Sequence of chain 2.B:
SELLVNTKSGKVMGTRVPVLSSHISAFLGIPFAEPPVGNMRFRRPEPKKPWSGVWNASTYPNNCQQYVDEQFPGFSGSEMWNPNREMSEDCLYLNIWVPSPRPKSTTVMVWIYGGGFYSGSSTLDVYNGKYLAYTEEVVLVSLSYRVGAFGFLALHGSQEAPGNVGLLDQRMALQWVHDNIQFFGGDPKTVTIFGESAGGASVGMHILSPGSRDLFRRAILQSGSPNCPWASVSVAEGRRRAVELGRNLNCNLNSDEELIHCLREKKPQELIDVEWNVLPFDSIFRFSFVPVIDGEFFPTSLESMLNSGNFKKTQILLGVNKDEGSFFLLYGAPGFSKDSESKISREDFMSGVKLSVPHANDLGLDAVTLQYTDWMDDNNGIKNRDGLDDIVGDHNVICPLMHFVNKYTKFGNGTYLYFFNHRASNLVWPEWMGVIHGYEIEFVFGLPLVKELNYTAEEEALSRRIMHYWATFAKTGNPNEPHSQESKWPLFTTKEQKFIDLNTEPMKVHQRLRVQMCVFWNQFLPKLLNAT

This protein binds this small molecule.
Small molecule (SMILES): COc1cc(CNC(=O)Cc2ccc(CNc3c4c(nc5cc(Cl)ccc35)C[C@H]3CC(C)=C[C@@H]4C3)cc2)ccc1O

Binding-site contacts:
Ligand atom CBE contacts residue TYR355 of chain 2.B at 3.5 Å (hydrophobic).
Ligand atom NAY contacts residue TYR355 of chain 2.B at 3.7 Å.
Ligand atom CAD contacts residue SER221 of chain 2.B at 3.6 Å.
Ligand atom CAB contacts residue GLU220 of chain 2.B at 3.8 Å.
Ligand atom CBG contacts residue GLY356 of chain 2.B at 3.5 Å.
Ligand atom CL1 contacts residue TRP453 of chain 2.B at 3.3 Å.
Ligand atom NAK contacts residue HIS461 of chain 2.B at 2.9 Å (h-bond).
Ligand atom CAM contacts residue HIS461 of chain 2.B at 3.7 Å.
Ligand atom NAT contacts residue TRP105 of chain 2.B at 3.4 Å.
Ligand atom CBK contacts residue TYR91 of chain 2.B at 3.5 Å (hydrophobic).
Ligand atom CAV contacts residue TYR91 of chain 2.B at 3.4 Å (hydrophobic).
Ligand atom CBN contacts residue PHE351 of chain 2.B at 3.5 Å (hydrophobic).
Ligand atom CAA contacts residue HIS461 of chain 2.B at 3.5 Å.
Ligand atom CBJ contacts residue ASP93 of chain 2.B at 3.6 Å.
Ligand atom CAS contacts residue TRP105 of chain 2.B at 3.5 Å (hydrophobic).
Ligand atom CBO contacts residue ASP93 of chain 2.B at 3.5 Å.
Ligand atom CAR contacts residue PHE351 of chain 2.B at 3.5 Å (hydrophobic).
Ligand atom CAP contacts residue PHE351 of chain 2.B at 3.5 Å (hydrophobic).
Ligand atom CAJ contacts residue HIS461 of chain 2.B at 3.8 Å.
Ligand atom CAV contacts residue TYR355 of chain 2.B at 3.7 Å (hydrophobic).
Ligand atom CAQ contacts residue PHE351 of chain 2.B at 3.3 Å (hydrophobic).
Ligand atom NAK contacts residue PHE351 of chain 2.B at 3.7 Å.
Ligand atom CAC contacts residue TRP105 of chain 2.B at 3.5 Å (hydrophobic).
Ligand atom CAR contacts residue TRP105 of chain 2.B at 3.5 Å (hydrophobic).
Ligand atom CBO contacts residue TYR355 of chain 2.B at 3.3 Å (hydrophobic).
Ligand atom CAS contacts residue PHE351 of chain 2.B at 3.7 Å (hydrophobic).
Ligand atom CAE contacts residue GLY139 of chain 2.B at 3.5 Å.
Ligand atom CBK contacts residue TYR142 of chain 2.B at 3.4 Å (hydrophobic).
Ligand atom CAF contacts residue GLY139 of chain 2.B at 3.6 Å.
Ligand atom CAL contacts residue PHE351 of chain 2.B at 3.7 Å (hydrophobic).
Ligand atom CAM contacts residue PHE351 of chain 2.B at 3.4 Å (hydrophobic).
Ligand atom CAN contacts residue PHE351 of chain 2.B at 3.2 Å (hydrophobic).
Ligand atom CAQ contacts residue TRP105 of chain 2.B at 3.7 Å (hydrophobic).
Ligand atom CBG contacts residue TYR355 of chain 2.B at 3.7 Å (hydrophobic).
Ligand atom CAD contacts residue GLY139 of chain 2.B at 3.7 Å.
Ligand atom CBI contacts residue SER307 of chain 2.B at 3.5 Å.
Ligand atom CAP contacts residue TRP453 of chain 2.B at 3.6 Å (hydrophobic).
Ligand atom CAI contacts residue TRP105 of chain 2.B at 3.7 Å (hydrophobic).
Ligand atom OAX contacts residue TYR142 of chain 2.B at 3.0 Å (h-bond).
Ligand atom OBH contacts residue GLY356 of chain 2.B at 3.0 Å.